Sequence of chain 1.V:
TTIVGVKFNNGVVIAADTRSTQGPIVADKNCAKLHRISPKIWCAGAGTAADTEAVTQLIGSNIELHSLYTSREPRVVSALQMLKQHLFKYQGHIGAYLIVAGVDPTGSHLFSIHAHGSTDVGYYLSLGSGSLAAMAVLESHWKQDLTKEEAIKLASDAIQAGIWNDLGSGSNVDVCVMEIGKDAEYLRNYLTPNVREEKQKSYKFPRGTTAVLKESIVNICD

A protein and the small-molecule ligand that binds it are described below.
Small molecule (SMILES): CCCCCCC/C=C/C=C/C(=O)N[C@H](C(=O)N[C@H]1/C=C/CCNC(=O)CC[C@H](C(C)C)NC1=O)[C@@H](C)O

Binding-site contacts:
Ligand atom CA contacts residue THR22 of chain 1.BA at 3.4 Å.
Ligand atom CA contacts residue GLY47 of chain 1.BA at 3.6 Å.
Ligand atom C contacts residue THR21 of chain 1.BA at 3.4 Å.
Ligand atom CB contacts residue THR22 of chain 1.BA at 3.6 Å.
Ligand atom CG contacts residue THR21 of chain 1.BA at 3.9 Å.
Ligand atom CA contacts residue ARG19 of chain 1.BA at 4.0 Å.
Ligand atom N contacts residue THR1 of chain 1.BA at 3.7 Å.
Ligand atom C20 contacts residue THR20 of chain 1.BA at 3.6 Å.
Ligand atom C21 contacts residue GLY47 of chain 1.BA at 3.6 Å.
Ligand atom C5 contacts residue HIS116 of chain 1.V at 3.5 Å.
Ligand atom C contacts residue THR21 of chain 1.BA at 3.9 Å.
Ligand atom C21 contacts residue ARG45 of chain 1.BA at 3.4 Å.
Ligand atom C19 contacts residue THR1 of chain 1.BA at 3.3 Å.
Ligand atom CB contacts residue GLY47 of chain 1.BA at 3.2 Å.
Ligand atom C4 contacts residue HIS116 of chain 1.V at 3.7 Å.
Ligand atom C contacts residue GLY47 of chain 1.BA at 3.7 Å.
Ligand atom C17 contacts residue THR1 of chain 1.BA at 1.5 Å.
Ligand atom CG2 contacts residue HIS114 of chain 1.V at 3.8 Å.
Ligand atom C16 contacts residue THR1 of chain 1.BA at 2.5 Å.
Ligand atom C3 contacts residue HIS116 of chain 1.V at 3.6 Å.
Ligand atom O contacts residue THR1 of chain 1.BA at 3.8 Å.
Ligand atom CG2 contacts residue SER118 of chain 1.V at 3.1 Å.
Ligand atom O contacts residue SER46 of chain 1.BA at 3.8 Å.
Ligand atom C1 contacts residue HIS116 of chain 1.V at 3.9 Å.
Ligand atom N contacts residue GLY47 of chain 1.BA at 3.1 Å (h-bond).
Ligand atom C19 contacts residue LYS33 of chain 1.BA at 3.7 Å.
Ligand atom C20 contacts residue LYS33 of chain 1.BA at 3.7 Å.
Ligand atom N contacts residue THR21 of chain 1.BA at 2.8 Å (h-bond).
Ligand atom C contacts residue THR1 of chain 1.BA at 3.6 Å.
Ligand atom OG1 contacts residue THR21 of chain 1.BA at 3.9 Å.
Ligand atom CA contacts residue THR21 of chain 1.BA at 3.8 Å.
Ligand atom C21 contacts residue SER46 of chain 1.BA at 3.5 Å.
Ligand atom CA contacts residue THR1 of chain 1.BA at 2.4 Å.
Ligand atom CA contacts residue THR21 of chain 1.BA at 3.5 Å.
Ligand atom C contacts residue GLY47 of chain 1.BA at 3.9 Å.
Ligand atom OG1 contacts residue THR20 of chain 1.BA at 3.6 Å.
Ligand atom O contacts residue THR20 of chain 1.BA at 2.8 Å.
Ligand atom O contacts residue THR21 of chain 1.BA at 2.8 Å (h-bond).
Ligand atom O contacts residue ALA49 of chain 1.BA at 3.7 Å.
Ligand atom O contacts residue GLY47 of chain 1.BA at 2.8 Å (h-bond).

Sequence of chain 1.BA:
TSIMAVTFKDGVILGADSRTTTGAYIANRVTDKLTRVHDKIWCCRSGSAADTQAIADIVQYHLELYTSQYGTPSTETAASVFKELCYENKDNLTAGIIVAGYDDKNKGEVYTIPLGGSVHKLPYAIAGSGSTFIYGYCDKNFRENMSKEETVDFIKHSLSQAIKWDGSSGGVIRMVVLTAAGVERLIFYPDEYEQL